Sequence of chain 1.V:
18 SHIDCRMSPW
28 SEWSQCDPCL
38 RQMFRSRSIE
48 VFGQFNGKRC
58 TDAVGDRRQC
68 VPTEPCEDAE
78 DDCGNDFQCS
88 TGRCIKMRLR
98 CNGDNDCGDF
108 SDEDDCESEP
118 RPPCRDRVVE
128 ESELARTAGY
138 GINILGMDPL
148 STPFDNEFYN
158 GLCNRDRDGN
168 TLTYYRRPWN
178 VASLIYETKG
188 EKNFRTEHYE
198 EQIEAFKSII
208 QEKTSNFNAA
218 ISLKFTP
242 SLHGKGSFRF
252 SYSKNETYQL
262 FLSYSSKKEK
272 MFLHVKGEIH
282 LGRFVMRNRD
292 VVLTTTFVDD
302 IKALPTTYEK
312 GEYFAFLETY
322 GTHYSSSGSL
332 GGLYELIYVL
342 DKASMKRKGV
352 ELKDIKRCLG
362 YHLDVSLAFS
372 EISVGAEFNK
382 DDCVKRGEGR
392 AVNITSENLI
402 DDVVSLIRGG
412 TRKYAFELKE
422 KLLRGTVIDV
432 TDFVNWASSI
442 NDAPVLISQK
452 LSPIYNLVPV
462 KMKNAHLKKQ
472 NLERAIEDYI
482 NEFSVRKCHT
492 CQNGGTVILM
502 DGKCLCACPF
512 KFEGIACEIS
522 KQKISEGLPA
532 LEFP

Binding-site contacts:
Ligand atom C6 contacts residue LYS357 of chain 1.V at 3.5 Å.
Ligand atom C8 contacts residue ASN256 of chain 1.V at 4.4 Å.
Ligand atom O6 contacts residue ASP355 of chain 1.V at 4.3 Å.
Ligand atom O5 contacts residue ASN256 of chain 1.V at 2.4 Å (h-bond).
Ligand atom C4 contacts residue ASN256 of chain 1.V at 4.3 Å.
Ligand atom C8 contacts residue THR211 of chain 1.V at 4.2 Å.
Ligand atom O5 contacts residue ASP355 of chain 1.V at 4.1 Å.
Ligand atom C7 contacts residue ASN256 of chain 1.V at 3.3 Å.
Ligand atom C5 contacts residue ASP355 of chain 1.V at 3.5 Å.
Ligand atom O7 contacts residue THR211 of chain 1.V at 4.3 Å.
Ligand atom O7 contacts residue ASN256 of chain 1.V at 3.4 Å (h-bond).
Ligand atom C5 contacts residue ASN256 of chain 1.V at 3.7 Å.
Ligand atom C6 contacts residue ASN256 of chain 1.V at 4.5 Å.
Ligand atom N2 contacts residue ASN256 of chain 1.V at 2.8 Å (h-bond).
Ligand atom C2 contacts residue THR258 of chain 1.V at 4.4 Å.
Ligand atom C3 contacts residue ASN256 of chain 1.V at 3.8 Å.
Ligand atom O6 contacts residue LYS357 of chain 1.V at 3.4 Å (salt-bridge).
Ligand atom C1 contacts residue THR258 of chain 1.V at 3.8 Å.
Ligand atom N2 contacts residue THR258 of chain 1.V at 4.0 Å.
Ligand atom C7 contacts residue THR211 of chain 1.V at 4.4 Å.
Ligand atom C6 contacts residue ASP355 of chain 1.V at 3.2 Å.
Ligand atom C8 contacts residue GLU209 of chain 1.V at 3.2 Å.
Ligand atom C1 contacts residue ASN256 of chain 1.V at 1.4 Å.
Ligand atom C2 contacts residue ASN256 of chain 1.V at 2.4 Å.

The small molecule below binds the protein below.
Small molecule (SMILES): CC(=O)N[C@@H]1[C@@H](O)[C@H](O)[C@@H](CO)O[C@H]1O